Sequence of chain 1.A:
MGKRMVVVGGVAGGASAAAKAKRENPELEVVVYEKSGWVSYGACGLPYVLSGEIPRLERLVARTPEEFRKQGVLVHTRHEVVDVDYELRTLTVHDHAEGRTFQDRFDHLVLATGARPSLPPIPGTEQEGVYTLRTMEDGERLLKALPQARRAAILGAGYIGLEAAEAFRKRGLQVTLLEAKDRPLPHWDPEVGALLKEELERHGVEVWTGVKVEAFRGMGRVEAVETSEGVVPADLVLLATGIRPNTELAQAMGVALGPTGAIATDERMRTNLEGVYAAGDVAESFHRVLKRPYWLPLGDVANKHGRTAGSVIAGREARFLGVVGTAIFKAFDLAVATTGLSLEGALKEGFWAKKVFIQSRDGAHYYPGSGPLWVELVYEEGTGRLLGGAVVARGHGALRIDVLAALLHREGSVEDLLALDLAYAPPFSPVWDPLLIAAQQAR

A protein and the small-molecule ligand that binds it are described below.
Small molecule (SMILES): CC1=CC(=O)c2ccccc2C1=O

Sequence of chain 1.B:
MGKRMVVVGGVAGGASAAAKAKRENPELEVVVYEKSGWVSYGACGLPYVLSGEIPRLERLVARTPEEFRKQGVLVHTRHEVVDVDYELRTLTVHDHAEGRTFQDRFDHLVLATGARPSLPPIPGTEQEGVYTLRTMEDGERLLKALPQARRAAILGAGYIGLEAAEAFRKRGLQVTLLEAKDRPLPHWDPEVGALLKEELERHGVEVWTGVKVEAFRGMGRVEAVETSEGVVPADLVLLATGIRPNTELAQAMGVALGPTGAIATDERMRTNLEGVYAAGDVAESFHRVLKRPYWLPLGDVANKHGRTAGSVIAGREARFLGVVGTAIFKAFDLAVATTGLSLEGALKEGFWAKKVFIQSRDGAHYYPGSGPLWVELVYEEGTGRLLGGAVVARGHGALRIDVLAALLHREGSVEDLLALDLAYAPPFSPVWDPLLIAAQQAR

Binding-site contacts:
Ligand atom C7K contacts residue PRO430 of chain 1.B at 4.0 Å (hydrophobic).
Ligand atom C10 contacts residue VAL431 of chain 1.B at 4.2 Å (hydrophobic).
Ligand atom C1K contacts residue COA1 of chain 1.F at 4.2 Å.
Ligand atom C1K contacts residue HIS365 of chain 1.B at 4.3 Å.
Ligand atom C8K contacts residue COA1 of chain 1.F at 3.7 Å.
Ligand atom C10 contacts residue COA1 of chain 1.F at 4.4 Å.
Ligand atom C7K contacts residue HIS365 of chain 1.B at 3.8 Å.
Ligand atom C5K contacts residue HIS365 of chain 1.B at 3.6 Å.
Ligand atom O4K contacts residue HIS365 of chain 1.B at 4.1 Å.
Ligand atom C7K contacts residue VAL431 of chain 1.B at 3.6 Å (hydrophobic).
Ligand atom C4K contacts residue PRO430 of chain 1.B at 4.1 Å (hydrophobic).
Ligand atom C6K contacts residue HIS365 of chain 1.B at 3.2 Å.
Ligand atom C11 contacts residue COA1 of chain 1.F at 4.1 Å.
Ligand atom O1K contacts residue ALA62 of chain 1.A at 4.1 Å.
Ligand atom C2K contacts residue COA1 of chain 1.F at 3.7 Å.
Ligand atom C8K contacts residue HIS365 of chain 1.B at 4.0 Å.
Ligand atom C6K contacts residue PRO430 of chain 1.B at 3.6 Å (hydrophobic).
Ligand atom O4K contacts residue PRO430 of chain 1.B at 3.7 Å.
Ligand atom C9K contacts residue HIS365 of chain 1.B at 3.9 Å.
Ligand atom C9K contacts residue COA1 of chain 1.F at 3.4 Å.
Ligand atom C7K contacts residue ALA364 of chain 1.B at 3.6 Å (hydrophobic).
Ligand atom C8K contacts residue VAL431 of chain 1.B at 3.9 Å (hydrophobic).
Ligand atom C5K contacts residue PRO430 of chain 1.B at 4.0 Å (hydrophobic).
Ligand atom C8K contacts residue TYR424 of chain 1.B at 4.3 Å (hydrophobic).
Ligand atom C8K contacts residue TYR366 of chain 1.B at 4.5 Å (hydrophobic).
Ligand atom O4K contacts residue ARG361 of chain 1.B at 3.7 Å.
Ligand atom C9K contacts residue VAL431 of chain 1.B at 3.7 Å (hydrophobic).
Ligand atom C10 contacts residue HIS365 of chain 1.B at 3.7 Å.
Ligand atom C4K contacts residue HIS365 of chain 1.B at 4.3 Å.
Ligand atom C5K contacts residue VAL431 of chain 1.B at 4.5 Å (hydrophobic).
Ligand atom C6K contacts residue ALA364 of chain 1.B at 3.6 Å (hydrophobic).
Ligand atom C7K contacts residue TYR366 of chain 1.B at 4.5 Å (hydrophobic).
Ligand atom C6K contacts residue VAL431 of chain 1.B at 3.9 Å (hydrophobic).
Ligand atom O1K contacts residue COA1 of chain 1.F at 3.8 Å.
Ligand atom C7K contacts residue TYR424 of chain 1.B at 4.2 Å (hydrophobic).